Binding-site contacts:
Ligand atom C3 contacts residue ASN100 of chain 1.J at 3.7 Å.
Ligand atom C5 contacts residue ASN100 of chain 1.J at 3.7 Å.
Ligand atom C4 contacts residue ASN100 of chain 1.J at 4.2 Å.
Ligand atom C2 contacts residue ASN100 of chain 1.J at 2.4 Å.
Ligand atom C6 contacts residue SER102 of chain 1.J at 4.1 Å.
Ligand atom O7 contacts residue ASN100 of chain 1.J at 3.2 Å (h-bond).
Ligand atom C7 contacts residue ASN100 of chain 1.J at 3.2 Å.
Ligand atom O7 contacts residue TRP103 of chain 1.J at 4.0 Å.
Ligand atom C1 contacts residue SER102 of chain 1.J at 3.5 Å.
Ligand atom C5 contacts residue SER102 of chain 1.J at 4.0 Å.
Ligand atom N2 contacts residue ASN100 of chain 1.J at 2.8 Å (h-bond).
Ligand atom C8 contacts residue ASN100 of chain 1.J at 4.3 Å.
Ligand atom O5 contacts residue ASN100 of chain 1.J at 2.4 Å (h-bond).
Ligand atom O5 contacts residue SER102 of chain 1.J at 2.9 Å (h-bond).
Ligand atom C1 contacts residue ASN100 of chain 1.J at 1.4 Å.

A protein and the small-molecule ligand that binds it are described below.
Small molecule (SMILES): CC(=O)N[C@@H]1[C@@H](O)[C@H](O)[C@@H](CO)O[C@H]1O

Sequence of chain 1.J:
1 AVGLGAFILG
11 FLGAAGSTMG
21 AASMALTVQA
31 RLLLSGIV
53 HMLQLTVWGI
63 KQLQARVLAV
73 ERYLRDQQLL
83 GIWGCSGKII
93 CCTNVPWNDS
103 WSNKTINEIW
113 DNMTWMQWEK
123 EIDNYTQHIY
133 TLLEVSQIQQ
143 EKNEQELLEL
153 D